Sequence of chain 1.A:
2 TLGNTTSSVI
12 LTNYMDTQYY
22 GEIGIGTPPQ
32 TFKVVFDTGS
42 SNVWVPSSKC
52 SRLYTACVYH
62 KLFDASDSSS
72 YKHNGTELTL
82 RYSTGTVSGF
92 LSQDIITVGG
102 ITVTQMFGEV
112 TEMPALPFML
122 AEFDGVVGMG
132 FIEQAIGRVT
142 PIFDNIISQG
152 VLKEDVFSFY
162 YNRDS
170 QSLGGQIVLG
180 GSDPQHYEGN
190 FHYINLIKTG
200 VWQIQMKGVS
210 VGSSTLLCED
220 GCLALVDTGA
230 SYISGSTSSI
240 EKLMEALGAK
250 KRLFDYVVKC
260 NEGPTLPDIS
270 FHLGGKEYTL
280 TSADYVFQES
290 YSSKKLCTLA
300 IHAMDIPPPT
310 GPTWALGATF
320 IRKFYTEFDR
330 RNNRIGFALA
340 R

Binding-site contacts:
Ligand atom C1 contacts residue THR85 of chain 1.A at 3.4 Å.
Ligand atom C30 contacts residue PRO118 of chain 1.A at 3.7 Å (hydrophobic).
Ligand atom N10 contacts residue GLY40 of chain 1.A at 3.7 Å.
Ligand atom C3 contacts residue TYR83 of chain 1.A at 3.7 Å (hydrophobic).
Ligand atom N10 contacts residue ASP38 of chain 1.A at 2.8 Å (salt-bridge).
Ligand atom C25 contacts residue GLY228 of chain 1.A at 3.3 Å.
Ligand atom O23 contacts residue THR18 of chain 1.A at 3.5 Å (h-bond).
Ligand atom O36 contacts residue SER84 of chain 1.A at 3.4 Å (h-bond).
Ligand atom C24 contacts residue THR18 of chain 1.A at 3.3 Å.
Ligand atom C22 contacts residue VAL36 of chain 1.A at 3.7 Å (hydrophobic).
Ligand atom O21 contacts residue PHE124 of chain 1.A at 3.6 Å.
Ligand atom C11 contacts residue ILE305 of chain 1.A at 3.6 Å (hydrophobic).
Ligand atom O36 contacts residue THR85 of chain 1.A at 3.3 Å (h-bond).
Ligand atom C17 contacts residue GLY228 of chain 1.A at 3.4 Å.
Ligand atom C18 contacts residue ASP38 of chain 1.A at 3.2 Å.
Ligand atom C8 contacts residue GLY228 of chain 1.A at 3.7 Å.
Ligand atom C27 contacts residue VAL127 of chain 1.A at 3.6 Å (hydrophobic).
Ligand atom C31 contacts residue THR227 of chain 1.A at 3.5 Å.
Ligand atom O23 contacts residue GLN19 of chain 1.A at 3.5 Å.
Ligand atom O21 contacts residue GLN19 of chain 1.A at 3.7 Å.
Ligand atom C16 contacts residue PRO118 of chain 1.A at 3.7 Å (hydrophobic).
Ligand atom O23 contacts residue TYR20 of chain 1.A at 3.1 Å (h-bond).
Ligand atom C13 contacts residue PHE124 of chain 1.A at 3.6 Å (hydrophobic).
Ligand atom C18 contacts residue GLY40 of chain 1.A at 3.5 Å.
Ligand atom C18 contacts residue ASP226 of chain 1.A at 3.7 Å.
Ligand atom C24 contacts residue SER230 of chain 1.A at 3.3 Å.
Ligand atom C17 contacts residue ASP226 of chain 1.A at 3.5 Å.
Ligand atom C33 contacts residue GLY40 of chain 1.A at 3.6 Å.
Ligand atom O12 contacts residue THR85 of chain 1.A at 2.7 Å (h-bond).
Ligand atom C17 contacts residue ASP38 of chain 1.A at 3.3 Å.
Ligand atom N10 contacts residue ASP226 of chain 1.A at 2.8 Å (salt-bridge).
Ligand atom O37 contacts residue TYR83 of chain 1.A at 3.4 Å.
Ligand atom C22 contacts residue GLY228 of chain 1.A at 3.7 Å.
Ligand atom C28 contacts residue ILE305 of chain 1.A at 3.7 Å (hydrophobic).
Ligand atom C31 contacts residue THR18 of chain 1.A at 3.4 Å.
Ligand atom O37 contacts residue SER84 of chain 1.A at 3.2 Å (h-bond).
Ligand atom C25 contacts residue VAL36 of chain 1.A at 3.7 Å (hydrophobic).
Ligand atom O19 contacts residue GLN19 of chain 1.A at 3.6 Å.
Ligand atom C31 contacts residue ALA229 of chain 1.A at 3.4 Å (hydrophobic).
Ligand atom C33 contacts residue LEU224 of chain 1.A at 3.7 Å (hydrophobic).

The protein below binds the small molecule below.
Small molecule (SMILES): COCCCOc1cc(C(=O)N(C[C@@H]2CNC[C@H]2NS(=O)(=O)Cc2ccccc2)C(C)C)ccc1OC